Binding-site contacts:
Ligand atom C5 contacts residue PRO261 of chain 1.E at 4.3 Å (hydrophobic).
Ligand atom O6 contacts residue LEU235 of chain 1.E at 3.7 Å.
Ligand atom C1 contacts residue PRO261 of chain 1.E at 4.2 Å (hydrophobic).
Ligand atom C8 contacts residue ASN232 of chain 1.E at 3.6 Å.
Ligand atom O5 contacts residue PRO261 of chain 1.E at 3.4 Å.
Ligand atom C8 contacts residue ASN416 of chain 1.E at 4.4 Å.
Ligand atom C7 contacts residue ASN416 of chain 1.E at 3.2 Å.
Ligand atom C7 contacts residue ASN232 of chain 1.E at 3.9 Å.
Ligand atom C2 contacts residue ASN416 of chain 1.E at 2.4 Å.
Ligand atom C3 contacts residue ASN416 of chain 1.E at 3.8 Å.
Ligand atom C1 contacts residue ASN416 of chain 1.E at 1.4 Å.
Ligand atom O6 contacts residue PRO261 of chain 1.E at 4.2 Å.
Ligand atom C6 contacts residue PRO261 of chain 1.E at 4.1 Å (hydrophobic).
Ligand atom C8 contacts residue NAG1 of chain 1.MA at 3.4 Å.
Ligand atom O7 contacts residue ASN232 of chain 1.E at 3.6 Å (h-bond).
Ligand atom C5 contacts residue ASN416 of chain 1.E at 3.6 Å.
Ligand atom O5 contacts residue ASN416 of chain 1.E at 2.3 Å (h-bond).
Ligand atom N2 contacts residue ASN416 of chain 1.E at 2.9 Å (h-bond).
Ligand atom O7 contacts residue ASN416 of chain 1.E at 3.1 Å (h-bond).
Ligand atom C4 contacts residue ASN416 of chain 1.E at 4.2 Å.

Sequence of chain 1.E:
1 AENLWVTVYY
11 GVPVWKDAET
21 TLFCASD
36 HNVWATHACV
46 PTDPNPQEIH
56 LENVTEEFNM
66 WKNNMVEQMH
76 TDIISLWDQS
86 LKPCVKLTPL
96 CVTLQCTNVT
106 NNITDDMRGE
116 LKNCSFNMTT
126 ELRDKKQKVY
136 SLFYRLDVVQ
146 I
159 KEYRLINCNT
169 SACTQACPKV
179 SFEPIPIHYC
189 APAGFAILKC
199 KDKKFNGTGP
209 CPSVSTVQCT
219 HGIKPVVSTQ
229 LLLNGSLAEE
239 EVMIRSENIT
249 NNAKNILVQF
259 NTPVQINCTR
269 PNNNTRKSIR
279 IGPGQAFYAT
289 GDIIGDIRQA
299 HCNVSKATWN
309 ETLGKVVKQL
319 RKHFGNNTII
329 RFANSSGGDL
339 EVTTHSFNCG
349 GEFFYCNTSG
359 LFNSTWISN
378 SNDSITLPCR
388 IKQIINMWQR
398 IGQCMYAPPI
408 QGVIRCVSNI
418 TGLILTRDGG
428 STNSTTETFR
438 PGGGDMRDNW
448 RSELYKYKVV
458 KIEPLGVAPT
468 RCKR

The small molecule below binds the protein below.
Small molecule (SMILES): CC(=O)N[C@H]1[C@H](O[C@H]2[C@H](O)[C@@H](NC(C)=O)CO[C@@H]2CO)O[C@H](CO)[C@@H](O)[C@@H]1O